Sequence of chain 1.A:
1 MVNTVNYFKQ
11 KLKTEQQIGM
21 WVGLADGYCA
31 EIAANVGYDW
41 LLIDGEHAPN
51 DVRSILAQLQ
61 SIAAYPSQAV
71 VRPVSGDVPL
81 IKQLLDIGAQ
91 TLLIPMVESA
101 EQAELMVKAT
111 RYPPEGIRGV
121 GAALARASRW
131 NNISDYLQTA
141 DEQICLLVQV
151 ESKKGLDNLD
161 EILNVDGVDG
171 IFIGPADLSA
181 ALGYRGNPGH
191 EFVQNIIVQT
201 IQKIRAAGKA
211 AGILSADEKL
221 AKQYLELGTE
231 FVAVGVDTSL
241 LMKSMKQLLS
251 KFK

Sequence of chain 1.B:
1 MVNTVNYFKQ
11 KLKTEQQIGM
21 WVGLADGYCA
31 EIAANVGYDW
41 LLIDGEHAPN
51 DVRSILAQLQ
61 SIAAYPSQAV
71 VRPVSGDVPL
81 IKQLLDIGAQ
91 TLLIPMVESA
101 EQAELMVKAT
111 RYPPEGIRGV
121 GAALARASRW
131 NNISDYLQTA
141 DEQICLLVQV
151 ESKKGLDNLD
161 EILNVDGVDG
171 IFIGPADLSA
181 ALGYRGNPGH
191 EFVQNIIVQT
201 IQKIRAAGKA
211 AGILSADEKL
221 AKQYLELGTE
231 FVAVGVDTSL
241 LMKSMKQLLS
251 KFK

Binding-site contacts:
Ligand atom C2 contacts residue PYR1 of chain 1.D at 4.3 Å.
Ligand atom C1' contacts residue GLY121 of chain 1.B at 3.8 Å.
Ligand atom C6 contacts residue ARG72 of chain 1.A at 4.5 Å.
Ligand atom C4 contacts residue ALA123 of chain 1.B at 3.4 Å (hydrophobic).
Ligand atom C1' contacts residue ZN1 of chain 1.F at 4.4 Å.
Ligand atom C4 contacts residue VAL236 of chain 1.A at 4.4 Å (hydrophobic).
Ligand atom C1' contacts residue ARG72 of chain 1.A at 3.3 Å.
Ligand atom C5 contacts residue LEU214 of chain 1.A at 3.3 Å (hydrophobic).
Ligand atom C1 contacts residue ARG72 of chain 1.A at 4.4 Å.
Ligand atom O1' contacts residue HIS47 of chain 1.A at 3.8 Å.
Ligand atom O1' contacts residue VAL120 of chain 1.B at 4.4 Å.
Ligand atom C1' contacts residue VAL120 of chain 1.B at 3.6 Å (hydrophobic).
Ligand atom C1 contacts residue LEU124 of chain 1.B at 3.9 Å (hydrophobic).
Ligand atom C5 contacts residue VAL236 of chain 1.A at 3.9 Å (hydrophobic).
Ligand atom C6 contacts residue PYR1 of chain 1.D at 4.2 Å.
Ligand atom C1 contacts residue VAL120 of chain 1.B at 4.2 Å (hydrophobic).
Ligand atom O4 contacts residue ALA123 of chain 1.B at 2.9 Å.
Ligand atom C2 contacts residue ALA176 of chain 1.A at 3.9 Å (hydrophobic).
Ligand atom C6 contacts residue LEU124 of chain 1.B at 3.3 Å (hydrophobic).
Ligand atom O1' contacts residue TRP21 of chain 1.A at 4.3 Å.
Ligand atom C5 contacts residue LEU124 of chain 1.B at 3.8 Å (hydrophobic).
Ligand atom C5 contacts residue ALA123 of chain 1.B at 4.2 Å (hydrophobic).
Ligand atom O1' contacts residue ZN1 of chain 1.F at 4.0 Å.
Ligand atom C2 contacts residue GLY121 of chain 1.B at 3.6 Å.
Ligand atom O1' contacts residue ARG72 of chain 1.A at 2.5 Å (salt-bridge).
Ligand atom C1 contacts residue PYR1 of chain 1.D at 4.0 Å.
Ligand atom C1 contacts residue GLY121 of chain 1.B at 3.9 Å.
Ligand atom C6 contacts residue LEU214 of chain 1.A at 3.6 Å (hydrophobic).
Ligand atom C2 contacts residue VAL120 of chain 1.B at 3.9 Å (hydrophobic).
Ligand atom C3 contacts residue GLY121 of chain 1.B at 4.4 Å.
Ligand atom C1' contacts residue PYR1 of chain 1.D at 3.5 Å.
Ligand atom O1' contacts residue PYR1 of chain 1.D at 2.9 Å (h-bond).
Ligand atom O4 contacts residue VAL236 of chain 1.A at 4.0 Å.
Ligand atom C3 contacts residue ALA176 of chain 1.A at 4.3 Å (hydrophobic).
Ligand atom C6 contacts residue TRP21 of chain 1.A at 4.0 Å (hydrophobic).
Ligand atom C1' contacts residue HIS47 of chain 1.A at 3.8 Å.
Ligand atom C1' contacts residue LEU124 of chain 1.B at 4.2 Å (hydrophobic).
Ligand atom O4 contacts residue LEU214 of chain 1.A at 4.4 Å.
Ligand atom C4 contacts residue LEU214 of chain 1.A at 4.0 Å (hydrophobic).
Ligand atom C3 contacts residue ALA123 of chain 1.B at 3.9 Å (hydrophobic).

This protein binds this small molecule.
Small molecule (SMILES): O=Cc1ccc(O)cc1